Sequence of chain 1.B:
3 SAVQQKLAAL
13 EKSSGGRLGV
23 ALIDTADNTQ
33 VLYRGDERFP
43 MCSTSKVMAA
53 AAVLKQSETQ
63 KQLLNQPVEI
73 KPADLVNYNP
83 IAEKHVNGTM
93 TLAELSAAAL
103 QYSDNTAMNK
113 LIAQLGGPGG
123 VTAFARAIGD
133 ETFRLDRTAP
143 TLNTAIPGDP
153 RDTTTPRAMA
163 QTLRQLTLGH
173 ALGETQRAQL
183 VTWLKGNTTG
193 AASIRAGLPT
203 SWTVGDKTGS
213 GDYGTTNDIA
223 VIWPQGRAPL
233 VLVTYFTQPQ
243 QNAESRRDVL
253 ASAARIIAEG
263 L

Binding-site contacts:
Ligand atom O3 contacts residue GLU246 of chain 1.B at 4.1 Å.
Ligand atom C1 contacts residue GLU246 of chain 1.B at 4.3 Å.
Ligand atom O5 contacts residue GLU246 of chain 1.B at 4.4 Å.
Ligand atom C6 contacts residue GLU246 of chain 1.B at 4.2 Å.
Ligand atom O4 contacts residue GLU246 of chain 1.B at 4.0 Å.
Ligand atom C3 contacts residue GLU246 of chain 1.B at 3.6 Å.
Ligand atom O4 contacts residue GLU246 of chain 1.B at 2.6 Å (salt-bridge).
Ligand atom C4 contacts residue GLU246 of chain 1.B at 3.5 Å.
Ligand atom C2 contacts residue GLU246 of chain 1.B at 4.0 Å.
Ligand atom O4 contacts residue ARG248 of chain 1.B at 3.8 Å.
Ligand atom C4 contacts residue GLU246 of chain 1.B at 3.5 Å.
Ligand atom O3 contacts residue GLU246 of chain 1.B at 2.4 Å (salt-bridge).
Ligand atom C5 contacts residue GLU246 of chain 1.B at 3.5 Å.
Ligand atom C3 contacts residue GLU246 of chain 1.B at 3.4 Å.
Ligand atom O2 contacts residue GLU246 of chain 1.B at 3.3 Å (salt-bridge).

A protein and the small-molecule ligand that binds it are described below.
Small molecule (SMILES): OC[C@H]1O[C@@](CO)(O[C@H]2O[C@H](CO)[C@@H](O)[C@H](O)[C@H]2O)[C@@H](O)[C@@H]1O